Sequence of chain 1.A:
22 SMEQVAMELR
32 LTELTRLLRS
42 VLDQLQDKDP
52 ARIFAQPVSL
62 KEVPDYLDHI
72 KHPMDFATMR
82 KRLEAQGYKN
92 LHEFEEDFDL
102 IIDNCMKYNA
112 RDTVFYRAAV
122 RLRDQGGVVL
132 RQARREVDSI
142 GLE

This small molecule binds to this protein.
Small molecule (SMILES): Cn1c(=O)ccc2cc(N)ccc21

Binding-site contacts:
Ligand atom O1 contacts residue CYS106 of chain 1.A at 4.1 Å.
Ligand atom C10 contacts residue PHE116 of chain 1.A at 3.8 Å (hydrophobic).
Ligand atom C2 contacts residue PHE116 of chain 1.A at 4.3 Å (hydrophobic).
Ligand atom C6 contacts residue ILE54 of chain 1.A at 3.7 Å (hydrophobic).
Ligand atom C9 contacts residue PHE116 of chain 1.A at 3.9 Å (hydrophobic).
Ligand atom O1 contacts residue ASN110 of chain 1.A at 2.8 Å (h-bond).
Ligand atom C8 contacts residue PHE116 of chain 1.A at 4.0 Å (hydrophobic).
Ligand atom C1 contacts residue TYR109 of chain 1.A at 3.7 Å (hydrophobic).
Ligand atom N1 contacts residue PHE116 of chain 1.A at 4.2 Å.
Ligand atom O1 contacts residue VAL59 of chain 1.A at 4.2 Å.
Ligand atom C5 contacts residue PHE116 of chain 1.A at 3.8 Å (hydrophobic).
Ligand atom C4 contacts residue ILE54 of chain 1.A at 3.3 Å (hydrophobic).
Ligand atom C1 contacts residue ASN110 of chain 1.A at 3.8 Å.
Ligand atom C4 contacts residue VAL59 of chain 1.A at 4.1 Å (hydrophobic).
Ligand atom O1 contacts residue TYR109 of chain 1.A at 4.4 Å.
Ligand atom C7 contacts residue PHE116 of chain 1.A at 4.0 Å (hydrophobic).
Ligand atom N1 contacts residue ASN110 of chain 1.A at 4.2 Å.
Ligand atom C5 contacts residue ILE54 of chain 1.A at 4.0 Å (hydrophobic).
Ligand atom C6 contacts residue PHE116 of chain 1.A at 3.9 Å (hydrophobic).
Ligand atom C2 contacts residue ASN110 of chain 1.A at 3.6 Å.
Ligand atom C9 contacts residue VAL59 of chain 1.A at 4.4 Å (hydrophobic).
Ligand atom O1 contacts residue TYR67 of chain 1.A at 4.4 Å.
Ligand atom C3 contacts residue CYS106 of chain 1.A at 4.3 Å (hydrophobic).
Ligand atom C5 contacts residue VAL59 of chain 1.A at 4.2 Å (hydrophobic).
Ligand atom C3 contacts residue PHE116 of chain 1.A at 4.2 Å (hydrophobic).
Ligand atom C3 contacts residue PHE55 of chain 1.A at 4.3 Å (hydrophobic).
Ligand atom C3 contacts residue ILE54 of chain 1.A at 4.1 Å (hydrophobic).
Ligand atom C4 contacts residue PHE116 of chain 1.A at 4.0 Å (hydrophobic).
Ligand atom C3 contacts residue VAL59 of chain 1.A at 3.9 Å (hydrophobic).
Ligand atom N1 contacts residue VAL59 of chain 1.A at 3.9 Å.
Ligand atom C1 contacts residue VAL59 of chain 1.A at 4.3 Å (hydrophobic).
Ligand atom C2 contacts residue VAL59 of chain 1.A at 3.8 Å (hydrophobic).
Ligand atom C10 contacts residue VAL59 of chain 1.A at 4.1 Å (hydrophobic).
Ligand atom C3 contacts residue ASN110 of chain 1.A at 4.5 Å.